Binding-site contacts:
Ligand atom C1 contacts residue THR270 of chain 1.D at 3.9 Å.
Ligand atom N2 contacts residue ASN259 of chain 1.D at 2.9 Å (h-bond).
Ligand atom O5 contacts residue ARG272 of chain 1.D at 4.2 Å.
Ligand atom O7 contacts residue SER255 of chain 1.D at 4.2 Å.
Ligand atom C2 contacts residue ASN259 of chain 1.D at 2.5 Å.
Ligand atom C1 contacts residue ASN259 of chain 1.D at 1.4 Å.
Ligand atom C3 contacts residue ASN259 of chain 1.D at 3.8 Å.
Ligand atom O7 contacts residue PRO230 of chain 1.D at 3.6 Å.
Ligand atom C5 contacts residue THR270 of chain 1.D at 4.3 Å.
Ligand atom C8 contacts residue ASN259 of chain 1.D at 4.2 Å.
Ligand atom O5 contacts residue THR270 of chain 1.D at 3.8 Å.
Ligand atom O5 contacts residue ASN259 of chain 1.D at 2.4 Å (h-bond).
Ligand atom O6 contacts residue ARG272 of chain 1.D at 3.2 Å.
Ligand atom C8 contacts residue GLU229 of chain 1.D at 4.0 Å.
Ligand atom C6 contacts residue ARG272 of chain 1.D at 4.2 Å.
Ligand atom C1 contacts residue GLY271 of chain 1.D at 4.0 Å.
Ligand atom O6 contacts residue ASP256 of chain 1.D at 3.2 Å (salt-bridge).
Ligand atom O5 contacts residue ASP256 of chain 1.D at 4.5 Å.
Ligand atom O6 contacts residue GLY271 of chain 1.D at 4.3 Å.
Ligand atom O5 contacts residue GLY271 of chain 1.D at 3.7 Å.
Ligand atom C4 contacts residue ASN259 of chain 1.D at 4.2 Å.
Ligand atom C5 contacts residue ASN259 of chain 1.D at 3.7 Å.
Ligand atom C7 contacts residue PRO230 of chain 1.D at 3.8 Å (hydrophobic).
Ligand atom C1 contacts residue SER255 of chain 1.D at 4.0 Å.
Ligand atom C7 contacts residue ASN259 of chain 1.D at 4.0 Å.
Ligand atom C8 contacts residue PRO230 of chain 1.D at 3.7 Å (hydrophobic).
Ligand atom O5 contacts residue SER255 of chain 1.D at 4.3 Å.
Ligand atom C2 contacts residue SER255 of chain 1.D at 4.1 Å.
Ligand atom O7 contacts residue ASN259 of chain 1.D at 4.5 Å.

Sequence of chain 1.D:
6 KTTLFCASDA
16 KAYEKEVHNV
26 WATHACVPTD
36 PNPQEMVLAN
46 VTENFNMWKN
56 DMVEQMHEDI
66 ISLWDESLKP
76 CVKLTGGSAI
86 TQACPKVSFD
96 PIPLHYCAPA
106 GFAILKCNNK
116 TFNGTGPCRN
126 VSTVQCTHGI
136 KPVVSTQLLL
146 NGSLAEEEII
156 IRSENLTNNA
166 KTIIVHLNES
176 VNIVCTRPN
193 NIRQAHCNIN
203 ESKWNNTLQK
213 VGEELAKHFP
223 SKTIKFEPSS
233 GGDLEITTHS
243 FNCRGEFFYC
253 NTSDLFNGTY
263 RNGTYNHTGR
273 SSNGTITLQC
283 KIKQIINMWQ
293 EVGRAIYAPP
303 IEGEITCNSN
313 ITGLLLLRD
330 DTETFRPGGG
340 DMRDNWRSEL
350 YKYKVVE

The small molecule below binds the protein below.
Small molecule (SMILES): CC(=O)N[C@@H]1[C@@H](O)[C@H](O)[C@@H](CO)O[C@H]1O